Sequence of chain 1.A:
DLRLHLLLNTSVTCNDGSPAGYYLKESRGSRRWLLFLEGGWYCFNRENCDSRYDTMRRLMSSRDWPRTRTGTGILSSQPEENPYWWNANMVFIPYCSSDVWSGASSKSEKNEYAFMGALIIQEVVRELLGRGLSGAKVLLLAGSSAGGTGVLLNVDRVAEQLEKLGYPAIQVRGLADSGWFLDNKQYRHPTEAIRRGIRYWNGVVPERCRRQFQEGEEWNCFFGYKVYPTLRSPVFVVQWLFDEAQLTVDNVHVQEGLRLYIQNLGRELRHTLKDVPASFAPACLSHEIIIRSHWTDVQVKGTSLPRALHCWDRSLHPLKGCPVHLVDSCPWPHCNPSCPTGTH

Binding-site contacts:
Ligand atom C01 contacts residue THR268 of chain 1.A at 3.9 Å.
Ligand atom C06 contacts residue THR268 of chain 1.A at 3.6 Å.
Ligand atom S10 contacts residue HIS273 of chain 1.A at 3.4 Å.
Ligand atom F12 contacts residue TRP51 of chain 1.A at 4.5 Å.
Ligand atom C01 contacts residue ASN271 of chain 1.A at 4.0 Å.
Ligand atom N08 contacts residue ASN271 of chain 1.A at 3.8 Å.
Ligand atom F12 contacts residue VAL269 of chain 1.A at 4.3 Å.
Ligand atom C03 contacts residue VAL269 of chain 1.A at 4.3 Å (hydrophobic).
Ligand atom S10 contacts residue THR268 of chain 1.A at 4.1 Å.
Ligand atom C09 contacts residue THR268 of chain 1.A at 4.1 Å.
Ligand atom C01 contacts residue VAL269 of chain 1.A at 4.1 Å (hydrophobic).
Ligand atom N08 contacts residue THR268 of chain 1.A at 3.3 Å (h-bond).
Ligand atom N08 contacts residue HIS273 of chain 1.A at 4.0 Å.
Ligand atom C02 contacts residue VAL269 of chain 1.A at 4.2 Å (hydrophobic).
Ligand atom C09 contacts residue HIS273 of chain 1.A at 3.9 Å.
Ligand atom C04 contacts residue THR268 of chain 1.A at 4.2 Å.
Ligand atom C06 contacts residue ASN271 of chain 1.A at 4.1 Å.
Ligand atom N07 contacts residue ASN271 of chain 1.A at 3.2 Å (h-bond).
Ligand atom N07 contacts residue THR268 of chain 1.A at 3.5 Å (h-bond).
Ligand atom C05 contacts residue THR268 of chain 1.A at 3.7 Å.

A protein and the small-molecule ligand that binds it are described below.
Small molecule (SMILES): NC(=S)NNc1ccc(F)cc1